A small-molecule ligand and the protein it binds are described below.
Small molecule (SMILES): Nc1nc2c(ncn2[C@@H]2O[C@H](CO[P](=O)(O)O[P](=O)(O)NP(=O)(O)O)[C@@H](O)[C@H]2O)c(=O)[nH]1

Binding-site contacts:
Ligand atom O1A contacts residue GLY15 of chain 5.A at 3.3 Å.
Ligand atom N2 contacts residue LEU120 of chain 5.A at 3.5 Å.
Ligand atom PG contacts residue MG1 of chain 5.C at 3.2 Å.
Ligand atom C2' contacts residue VAL29 of chain 5.A at 3.4 Å (hydrophobic).
Ligand atom O1B contacts residue VAL14 of chain 5.A at 3.3 Å (h-bond).
Ligand atom N2 contacts residue ASP119 of chain 5.A at 2.9 Å (salt-bridge).
Ligand atom O1B contacts residue LYS16 of chain 5.A at 2.8 Å (salt-bridge).
Ligand atom O2' contacts residue VAL29 of chain 5.A at 2.6 Å (h-bond).
Ligand atom O2' contacts residue ASP30 of chain 5.A at 3.1 Å (salt-bridge).
Ligand atom O1A contacts residue SER17 of chain 5.A at 3.4 Å (h-bond).
Ligand atom O3' contacts residue ASP30 of chain 5.A at 2.9 Å (salt-bridge).
Ligand atom N7 contacts residue ASN116 of chain 5.A at 3.1 Å (h-bond).
Ligand atom O2B contacts residue MG1 of chain 5.C at 2.1 Å.
Ligand atom O2A contacts residue TYR32 of chain 5.A at 3.5 Å.
Ligand atom O2' contacts residue PHE28 of chain 5.A at 3.2 Å.
Ligand atom O3G contacts residue GLY60 of chain 5.A at 2.8 Å (h-bond).
Ligand atom O1B contacts residue GLY13 of chain 5.A at 3.5 Å (h-bond).
Ligand atom N3B contacts residue GLY13 of chain 5.A at 3.0 Å (h-bond).
Ligand atom O4' contacts residue LYS117 of chain 5.A at 3.3 Å (salt-bridge).
Ligand atom O6 contacts residue LYS117 of chain 5.A at 3.3 Å.
Ligand atom O6 contacts residue ALA146 of chain 5.A at 2.7 Å (h-bond).
Ligand atom C6 contacts residue LYS117 of chain 5.A at 3.5 Å.
Ligand atom PB contacts residue MG1 of chain 5.C at 3.2 Å.
Ligand atom N3B contacts residue MG1 of chain 5.C at 3.4 Å.
Ligand atom O2G contacts residue MG1 of chain 5.C at 2.1 Å.
Ligand atom O6 contacts residue SER145 of chain 5.A at 3.4 Å.
Ligand atom O1A contacts residue ALA18 of chain 5.A at 2.8 Å (h-bond).
Ligand atom O3A contacts residue GLY15 of chain 5.A at 3.1 Å (h-bond).
Ligand atom O1G contacts residue PRO34 of chain 5.A at 3.4 Å.
Ligand atom O6 contacts residue ASN116 of chain 5.A at 3.2 Å (h-bond).
Ligand atom O2G contacts residue THR35 of chain 5.A at 2.9 Å (h-bond).
Ligand atom O2B contacts residue LYS16 of chain 5.A at 3.5 Å (salt-bridge).
Ligand atom O3G contacts residue LYS16 of chain 5.A at 2.7 Å (salt-bridge).
Ligand atom O1B contacts residue GLY15 of chain 5.A at 3.0 Å (h-bond).
Ligand atom N1 contacts residue ASP119 of chain 5.A at 2.8 Å (salt-bridge).
Ligand atom O2B contacts residue SER17 of chain 5.A at 2.9 Å (h-bond).
Ligand atom O1G contacts residue TYR32 of chain 5.A at 2.6 Å (h-bond).
Ligand atom O3G contacts residue GLY12 of chain 5.A at 3.5 Å.
Ligand atom N3B contacts residue TYR32 of chain 5.A at 3.4 Å.
Ligand atom C3' contacts residue GLU31 of chain 5.A at 3.4 Å.

Sequence of chain 5.A:
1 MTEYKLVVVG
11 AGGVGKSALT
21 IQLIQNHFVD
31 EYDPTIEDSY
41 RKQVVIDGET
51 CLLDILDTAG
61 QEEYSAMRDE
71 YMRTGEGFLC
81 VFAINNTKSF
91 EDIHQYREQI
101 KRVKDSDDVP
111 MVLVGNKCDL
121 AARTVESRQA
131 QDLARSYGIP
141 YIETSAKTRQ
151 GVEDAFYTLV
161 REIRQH